Sequence of chain 3.E:
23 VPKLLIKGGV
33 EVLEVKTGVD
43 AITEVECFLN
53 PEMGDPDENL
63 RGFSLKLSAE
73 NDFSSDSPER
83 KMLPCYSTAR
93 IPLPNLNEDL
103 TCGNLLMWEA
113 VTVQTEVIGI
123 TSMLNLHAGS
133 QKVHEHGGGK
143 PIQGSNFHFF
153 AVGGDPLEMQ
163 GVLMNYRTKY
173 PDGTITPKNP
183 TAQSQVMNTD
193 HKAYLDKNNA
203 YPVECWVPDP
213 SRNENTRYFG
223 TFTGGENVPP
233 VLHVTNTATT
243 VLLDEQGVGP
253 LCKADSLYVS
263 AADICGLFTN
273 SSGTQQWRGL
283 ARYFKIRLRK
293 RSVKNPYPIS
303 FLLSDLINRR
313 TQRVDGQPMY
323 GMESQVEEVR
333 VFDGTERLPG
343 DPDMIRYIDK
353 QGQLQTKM

Sequence of chain 3.D:
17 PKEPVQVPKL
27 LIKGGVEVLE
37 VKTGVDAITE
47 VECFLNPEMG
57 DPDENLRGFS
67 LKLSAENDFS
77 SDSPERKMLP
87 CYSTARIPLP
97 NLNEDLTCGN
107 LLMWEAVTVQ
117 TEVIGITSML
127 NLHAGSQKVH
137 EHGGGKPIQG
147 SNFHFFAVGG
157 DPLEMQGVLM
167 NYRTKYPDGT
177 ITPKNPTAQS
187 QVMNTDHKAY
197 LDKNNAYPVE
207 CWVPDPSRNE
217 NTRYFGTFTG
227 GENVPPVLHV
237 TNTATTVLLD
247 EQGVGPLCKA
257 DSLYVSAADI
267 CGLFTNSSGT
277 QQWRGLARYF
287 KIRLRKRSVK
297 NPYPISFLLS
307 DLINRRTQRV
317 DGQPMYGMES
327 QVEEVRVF

Sequence of chain 3.A:
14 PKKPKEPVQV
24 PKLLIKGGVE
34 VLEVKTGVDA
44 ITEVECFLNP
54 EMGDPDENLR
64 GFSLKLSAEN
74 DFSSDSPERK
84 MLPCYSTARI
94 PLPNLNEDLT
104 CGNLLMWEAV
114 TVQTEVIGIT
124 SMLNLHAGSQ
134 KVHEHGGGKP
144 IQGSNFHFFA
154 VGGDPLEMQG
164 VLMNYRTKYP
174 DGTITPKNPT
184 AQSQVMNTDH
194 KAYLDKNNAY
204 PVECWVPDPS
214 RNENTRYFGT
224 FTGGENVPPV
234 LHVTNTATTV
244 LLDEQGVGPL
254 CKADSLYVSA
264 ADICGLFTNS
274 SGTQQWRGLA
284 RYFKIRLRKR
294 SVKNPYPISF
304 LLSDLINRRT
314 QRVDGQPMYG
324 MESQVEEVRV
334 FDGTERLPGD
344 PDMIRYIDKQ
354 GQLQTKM

This protein binds this small molecule.
Small molecule (SMILES): CC(=O)N[C@H]1[C@H]([C@H](O)[C@H](O)CO)O[C@@](O[C@H](CO)[C@@H](O)[C@@H]2O[C@@H](C(=O)O)C[C@H](O)[C@H]2NC(C)=O)(C(=O)O)C[C@@H]1O

Binding-site contacts:
Ligand atom N5 contacts residue ASN272 of chain 3.E at 3.2 Å (h-bond).
Ligand atom N5 contacts residue LEU62 of chain 3.E at 3.9 Å.
Ligand atom C10 contacts residue ASN272 of chain 3.E at 3.9 Å.
Ligand atom C11 contacts residue LEU62 of chain 3.E at 3.5 Å (hydrophobic).
Ligand atom C11 contacts residue PHE65 of chain 3.E at 3.7 Å (hydrophobic).
Ligand atom O10 contacts residue LEU62 of chain 3.E at 2.8 Å.
Ligand atom O1B contacts residue SER274 of chain 3.E at 3.3 Å (h-bond).
Ligand atom O8 contacts residue THR276 of chain 3.E at 4.0 Å.
Ligand atom O7 contacts residue LEU62 of chain 3.E at 3.3 Å.
Ligand atom C6 contacts residue LYS68 of chain 3.E at 4.0 Å.
Ligand atom O1A contacts residue LYS68 of chain 3.E at 3.8 Å.
Ligand atom O1B contacts residue LYS68 of chain 3.E at 3.1 Å.
Ligand atom C11 contacts residue ASN272 of chain 3.E at 3.5 Å.
Ligand atom C9 contacts residue LYS68 of chain 3.E at 3.8 Å.
Ligand atom O1B contacts residue THR276 of chain 3.E at 3.4 Å (h-bond).
Ligand atom C7 contacts residue LEU62 of chain 3.E at 3.8 Å (hydrophobic).
Ligand atom C8 contacts residue GLN278 of chain 3.E at 3.7 Å.
Ligand atom C9 contacts residue GLN278 of chain 3.E at 3.3 Å.
Ligand atom O9 contacts residue LYS68 of chain 3.E at 2.9 Å (salt-bridge).
Ligand atom C7 contacts residue GLN278 of chain 3.E at 3.9 Å.
Ligand atom C11 contacts residue THR276 of chain 3.E at 3.4 Å.
Ligand atom O1A contacts residue THR276 of chain 3.E at 2.6 Å (h-bond).
Ligand atom C1 contacts residue THR276 of chain 3.E at 3.3 Å.
Ligand atom C10 contacts residue LEU62 of chain 3.E at 3.1 Å (hydrophobic).
Ligand atom O8 contacts residue GLN278 of chain 3.E at 3.5 Å (h-bond).
Ligand atom C11 contacts residue HIS138 of chain 3.D at 3.5 Å.
Ligand atom C10 contacts residue GLN278 of chain 3.E at 4.0 Å.
Ligand atom O10 contacts residue PHE75 of chain 3.A at 3.9 Å.
Ligand atom C11 contacts residue PHE270 of chain 3.E at 3.9 Å (hydrophobic).
Ligand atom O9 contacts residue GLN278 of chain 3.E at 4.0 Å.
Ligand atom C6 contacts residue ASN272 of chain 3.E at 3.7 Å.
Ligand atom O8 contacts residue ASN272 of chain 3.E at 3.5 Å (h-bond).
Ligand atom O8 contacts residue LYS68 of chain 3.E at 3.3 Å.
Ligand atom C9 contacts residue LEU67 of chain 3.E at 4.0 Å (hydrophobic).
Ligand atom O9 contacts residue LEU67 of chain 3.E at 3.1 Å.
Ligand atom N5 contacts residue GLN278 of chain 3.E at 3.7 Å.
Ligand atom C1 contacts residue LYS68 of chain 3.E at 3.8 Å.
Ligand atom C11 contacts residue PHE75 of chain 3.A at 3.5 Å (hydrophobic).
Ligand atom O1A contacts residue ASN272 of chain 3.E at 3.6 Å.
Ligand atom C11 contacts residue GLN278 of chain 3.E at 3.5 Å.